Binding-site contacts:
Ligand atom C13 contacts residue ILE51 of chain 1.B at 3.9 Å (hydrophobic).
Ligand atom C15 contacts residue GLY52 of chain 1.B at 3.7 Å.
Ligand atom C2 contacts residue PRO50 of chain 1.B at 3.9 Å (hydrophobic).
Ligand atom O4 contacts residue PRO50 of chain 1.B at 3.2 Å.
Ligand atom C13 contacts residue PRO50 of chain 1.B at 3.2 Å (hydrophobic).
Ligand atom C13 contacts residue GLY52 of chain 1.B at 4.0 Å.
Ligand atom N2 contacts residue PRO50 of chain 1.B at 4.1 Å.
Ligand atom CL1 contacts residue PRO53 of chain 1.B at 4.1 Å.
Ligand atom O16 contacts residue VAL38 of chain 1.B at 4.0 Å.
Ligand atom C14 contacts residue GLY52 of chain 1.B at 4.0 Å.
Ligand atom C12 contacts residue PRO50 of chain 1.B at 3.8 Å (hydrophobic).
Ligand atom CL1 contacts residue GLY123 of chain 1.B at 3.7 Å.
Ligand atom CL1 contacts residue ILE124 of chain 1.B at 3.3 Å.
Ligand atom O16 contacts residue GLY52 of chain 1.B at 4.2 Å.
Ligand atom C14 contacts residue PRO50 of chain 1.B at 3.8 Å (hydrophobic).
Ligand atom O2 contacts residue GLY52 of chain 1.B at 3.6 Å.
Ligand atom O16 contacts residue ILE51 of chain 1.B at 3.5 Å (h-bond).
Ligand atom O15 contacts residue PRO53 of chain 1.B at 3.4 Å.
Ligand atom CL2 contacts residue GLY123 of chain 1.B at 3.6 Å.
Ligand atom CL1 contacts residue GLY52 of chain 1.B at 3.2 Å.
Ligand atom CL2 contacts residue ILE121 of chain 1.B at 4.0 Å.
Ligand atom C4 contacts residue PRO50 of chain 1.B at 3.8 Å (hydrophobic).
Ligand atom O15 contacts residue GLY52 of chain 1.B at 3.5 Å.
Ligand atom CL2 contacts residue PRO53 of chain 1.B at 3.7 Å.
Ligand atom C1 contacts residue GLY123 of chain 1.B at 4.2 Å.
Ligand atom C14 contacts residue ILE51 of chain 1.B at 3.2 Å (hydrophobic).
Ligand atom C8 contacts residue PRO53 of chain 1.B at 3.9 Å (hydrophobic).
Ligand atom CL1 contacts residue TYR125 of chain 1.B at 3.7 Å.
Ligand atom C15 contacts residue ILE51 of chain 1.B at 3.4 Å (hydrophobic).
Ligand atom O9A contacts residue ILE121 of chain 1.B at 3.7 Å.
Ligand atom CL2 contacts residue TYR125 of chain 1.B at 3.7 Å.
Ligand atom CL1 contacts residue PRO50 of chain 1.B at 3.8 Å.
Ligand atom C1 contacts residue TYR125 of chain 1.B at 3.5 Å (hydrophobic).
Ligand atom C1 contacts residue PRO50 of chain 1.B at 4.2 Å (hydrophobic).
Ligand atom O2 contacts residue PRO50 of chain 1.B at 4.1 Å.
Ligand atom CL1 contacts residue ILE51 of chain 1.B at 4.1 Å.
Ligand atom CL2 contacts residue THR98 of chain 1.B at 4.0 Å.
Ligand atom O9B contacts residue PRO53 of chain 1.B at 4.1 Å.
Ligand atom O2 contacts residue PRO53 of chain 1.B at 3.5 Å.
Ligand atom O15 contacts residue ILE51 of chain 1.B at 4.1 Å.

Sequence of chain 1.B:
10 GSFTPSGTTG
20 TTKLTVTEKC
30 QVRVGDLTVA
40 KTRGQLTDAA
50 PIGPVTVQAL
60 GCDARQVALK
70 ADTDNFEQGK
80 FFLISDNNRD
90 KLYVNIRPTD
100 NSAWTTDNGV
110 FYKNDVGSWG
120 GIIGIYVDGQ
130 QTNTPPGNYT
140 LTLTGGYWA

A protein and the small-molecule ligand that binds it are described below.
Small molecule (SMILES): O=C(O)CCC(=O)OC[C@@H](NC(=O)C(Cl)Cl)[C@H](O)c1ccc([N+](=O)[O-])cc1